Sequence of chain 1.D:
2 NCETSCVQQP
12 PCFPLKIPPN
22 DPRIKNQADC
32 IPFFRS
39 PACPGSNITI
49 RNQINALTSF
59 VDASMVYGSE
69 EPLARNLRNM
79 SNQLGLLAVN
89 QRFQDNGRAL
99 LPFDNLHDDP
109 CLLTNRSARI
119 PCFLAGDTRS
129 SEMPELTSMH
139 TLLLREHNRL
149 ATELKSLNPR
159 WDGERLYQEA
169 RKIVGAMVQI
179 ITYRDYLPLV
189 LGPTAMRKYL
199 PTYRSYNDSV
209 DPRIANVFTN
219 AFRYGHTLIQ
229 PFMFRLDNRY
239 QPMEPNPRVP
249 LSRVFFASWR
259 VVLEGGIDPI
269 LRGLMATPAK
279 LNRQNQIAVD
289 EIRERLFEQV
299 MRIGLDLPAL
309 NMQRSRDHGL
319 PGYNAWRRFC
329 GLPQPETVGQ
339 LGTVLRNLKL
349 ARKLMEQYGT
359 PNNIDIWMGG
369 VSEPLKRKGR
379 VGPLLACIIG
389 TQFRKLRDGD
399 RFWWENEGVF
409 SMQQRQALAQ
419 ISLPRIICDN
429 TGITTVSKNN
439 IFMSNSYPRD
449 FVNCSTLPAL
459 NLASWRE

The small molecule below binds the protein below.
Small molecule (SMILES): CC(=O)N[C@H]1[C@H](O[C@H]2[C@H](O)[C@@H](NC(C)=O)CO[C@@H]2CO[C@@H]2O[C@@H](C)[C@@H](O)[C@@H](O)[C@@H]2O)O[C@H](CO)[C@@H](O[C@@H]2O[C@H](CO)[C@@H](O)[C@H](O[C@H]3O[C@H](CO)[C@@H](O)[C@H](O)[C@@H]3O)[C@@H]2O)[C@@H]1O

Binding-site contacts:
Ligand atom O7 contacts residue ARG202 of chain 1.D at 4.0 Å.
Ligand atom C6 contacts residue BMA1 of chain 1.T at 2.5 Å.
Ligand atom C8 contacts residue SER207 of chain 1.D at 3.6 Å.
Ligand atom C5 contacts residue SER207 of chain 1.D at 4.2 Å.
Ligand atom C1 contacts residue SER207 of chain 1.D at 4.5 Å.
Ligand atom C6 contacts residue VAL208 of chain 1.D at 4.1 Å (hydrophobic).
Ligand atom O4 contacts residue ARG392 of chain 1.D at 3.7 Å.
Ligand atom C7 contacts residue ASN205 of chain 1.D at 3.3 Å.
Ligand atom C5 contacts residue VAL208 of chain 1.D at 4.0 Å (hydrophobic).
Ligand atom C4 contacts residue ASN205 of chain 1.D at 4.1 Å.
Ligand atom O3 contacts residue ARG392 of chain 1.D at 4.3 Å.
Ligand atom C5 contacts residue VAL208 of chain 1.D at 4.3 Å (hydrophobic).
Ligand atom O5 contacts residue BMA1 of chain 1.T at 3.0 Å.
Ligand atom C8 contacts residue ASN205 of chain 1.D at 4.5 Å.
Ligand atom C6 contacts residue ASP396 of chain 1.D at 4.2 Å.
Ligand atom C5 contacts residue BMA1 of chain 1.T at 3.2 Å.
Ligand atom O3 contacts residue BMA1 of chain 1.T at 4.0 Å.
Ligand atom C4 contacts residue BMA1 of chain 1.T at 3.8 Å.
Ligand atom C5 contacts residue ASN205 of chain 1.D at 3.6 Å.
Ligand atom C1 contacts residue ASN205 of chain 1.D at 1.4 Å.
Ligand atom O5 contacts residue VAL208 of chain 1.D at 4.2 Å.
Ligand atom C3 contacts residue ASN205 of chain 1.D at 3.7 Å.
Ligand atom O5 contacts residue VAL208 of chain 1.D at 3.5 Å.
Ligand atom O7 contacts residue ASN205 of chain 1.D at 3.3 Å (h-bond).
Ligand atom C6 contacts residue SER207 of chain 1.D at 4.0 Å.
Ligand atom C6 contacts residue ARG392 of chain 1.D at 3.9 Å.
Ligand atom O5 contacts residue ASN205 of chain 1.D at 2.3 Å (h-bond).
Ligand atom C2 contacts residue ASN205 of chain 1.D at 2.5 Å.
Ligand atom C1 contacts residue VAL208 of chain 1.D at 4.3 Å (hydrophobic).
Ligand atom C1 contacts residue BMA1 of chain 1.T at 4.3 Å.
Ligand atom C6 contacts residue VAL208 of chain 1.D at 3.8 Å (hydrophobic).
Ligand atom C4 contacts residue ARG392 of chain 1.D at 3.8 Å.
Ligand atom N2 contacts residue ASN205 of chain 1.D at 3.0 Å (h-bond).
Ligand atom O2 contacts residue BMA1 of chain 1.T at 3.7 Å.
Ligand atom O6 contacts residue BMA1 of chain 1.T at 2.0 Å.